Sequence of chain 1.D:
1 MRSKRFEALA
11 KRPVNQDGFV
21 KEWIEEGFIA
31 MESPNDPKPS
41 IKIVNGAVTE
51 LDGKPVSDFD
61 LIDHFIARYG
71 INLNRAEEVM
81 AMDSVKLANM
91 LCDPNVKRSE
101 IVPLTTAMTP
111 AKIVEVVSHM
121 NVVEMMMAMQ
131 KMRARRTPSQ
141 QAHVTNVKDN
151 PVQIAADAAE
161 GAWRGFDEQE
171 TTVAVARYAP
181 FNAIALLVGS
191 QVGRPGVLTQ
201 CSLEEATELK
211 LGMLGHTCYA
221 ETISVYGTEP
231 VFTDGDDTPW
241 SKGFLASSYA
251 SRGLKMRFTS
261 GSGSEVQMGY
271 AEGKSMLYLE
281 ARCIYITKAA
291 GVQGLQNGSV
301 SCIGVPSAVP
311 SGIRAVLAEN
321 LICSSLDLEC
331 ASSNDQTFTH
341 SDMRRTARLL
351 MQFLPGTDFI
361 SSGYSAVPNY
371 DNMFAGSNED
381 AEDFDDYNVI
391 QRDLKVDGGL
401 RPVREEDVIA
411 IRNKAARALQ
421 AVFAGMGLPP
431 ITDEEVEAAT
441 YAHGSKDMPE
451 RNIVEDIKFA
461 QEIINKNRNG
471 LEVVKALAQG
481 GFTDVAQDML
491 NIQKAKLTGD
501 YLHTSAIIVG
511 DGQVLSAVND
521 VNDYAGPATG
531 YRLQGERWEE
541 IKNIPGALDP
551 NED

A small-molecule ligand and the protein it binds are described below.
Small molecule (SMILES): CC[C@H]1O[C@@H](n2cnc3c(N)ncnc32)[C@H](O)[C@@H]1O

Binding-site contacts:
Ligand atom N6 contacts residue SER260 of chain 1.D at 3.6 Å.
Ligand atom O3' contacts residue B121 of chain 1.N at 3.7 Å.
Ligand atom C2' contacts residue SER224 of chain 1.D at 3.9 Å.
Ligand atom O2' contacts residue THR222 of chain 1.D at 2.7 Å (h-bond).
Ligand atom N3 contacts residue B121 of chain 1.N at 3.7 Å.
Ligand atom N7 contacts residue VAL300 of chain 1.D at 3.4 Å.
Ligand atom C8 contacts residue VAL300 of chain 1.D at 3.7 Å (hydrophobic).
Ligand atom N1 contacts residue TYR226 of chain 1.D at 4.0 Å.
Ligand atom N7 contacts residue SER299 of chain 1.D at 3.9 Å.
Ligand atom N9 contacts residue THR259 of chain 1.D at 3.9 Å.
Ligand atom C5 contacts residue B121 of chain 1.N at 3.9 Å.
Ligand atom N6 contacts residue GLY261 of chain 1.D at 3.1 Å (h-bond).
Ligand atom C4 contacts residue THR259 of chain 1.D at 3.8 Å.
Ligand atom C8 contacts residue SER301 of chain 1.D at 3.0 Å.
Ligand atom C5' contacts residue B121 of chain 1.N at 3.1 Å.
Ligand atom N6 contacts residue CYS302 of chain 1.D at 3.6 Å (h-bond).
Ligand atom C6 contacts residue SER260 of chain 1.D at 3.6 Å.
Ligand atom N1 contacts residue SER264 of chain 1.D at 3.8 Å.
Ligand atom N7 contacts residue SER301 of chain 1.D at 3.1 Å (h-bond).
Ligand atom N3 contacts residue SER224 of chain 1.D at 3.5 Å.
Ligand atom N1 contacts residue B121 of chain 1.N at 3.9 Å.
Ligand atom C2' contacts residue THR222 of chain 1.D at 3.5 Å.
Ligand atom O3' contacts residue SER224 of chain 1.D at 3.3 Å (h-bond).
Ligand atom C2 contacts residue THR259 of chain 1.D at 3.9 Å.
Ligand atom N6 contacts residue SER299 of chain 1.D at 3.1 Å (h-bond).
Ligand atom N6 contacts residue SER264 of chain 1.D at 3.9 Å.
Ligand atom C6 contacts residue GLY261 of chain 1.D at 3.8 Å.
Ligand atom C3' contacts residue SER224 of chain 1.D at 3.6 Å.
Ligand atom C4 contacts residue B121 of chain 1.N at 3.8 Å.
Ligand atom O3' contacts residue THR222 of chain 1.D at 3.4 Å (h-bond).
Ligand atom N1 contacts residue GLY261 of chain 1.D at 3.7 Å.
Ligand atom N1 contacts residue SER260 of chain 1.D at 3.6 Å.
Ligand atom N3 contacts residue THR259 of chain 1.D at 4.0 Å.
Ligand atom C6' contacts residue B121 of chain 1.N at 2.2 Å.
Ligand atom C2 contacts residue SER260 of chain 1.D at 3.9 Å.
Ligand atom C2 contacts residue TYR226 of chain 1.D at 3.5 Å (hydrophobic).
Ligand atom C2 contacts residue B121 of chain 1.N at 3.8 Å.
Ligand atom C2 contacts residue SER224 of chain 1.D at 3.8 Å.
Ligand atom C2 contacts residue VAL225 of chain 1.D at 4.0 Å (hydrophobic).
Ligand atom C6 contacts residue B121 of chain 1.N at 4.0 Å.